Sequence of chain 1.A:
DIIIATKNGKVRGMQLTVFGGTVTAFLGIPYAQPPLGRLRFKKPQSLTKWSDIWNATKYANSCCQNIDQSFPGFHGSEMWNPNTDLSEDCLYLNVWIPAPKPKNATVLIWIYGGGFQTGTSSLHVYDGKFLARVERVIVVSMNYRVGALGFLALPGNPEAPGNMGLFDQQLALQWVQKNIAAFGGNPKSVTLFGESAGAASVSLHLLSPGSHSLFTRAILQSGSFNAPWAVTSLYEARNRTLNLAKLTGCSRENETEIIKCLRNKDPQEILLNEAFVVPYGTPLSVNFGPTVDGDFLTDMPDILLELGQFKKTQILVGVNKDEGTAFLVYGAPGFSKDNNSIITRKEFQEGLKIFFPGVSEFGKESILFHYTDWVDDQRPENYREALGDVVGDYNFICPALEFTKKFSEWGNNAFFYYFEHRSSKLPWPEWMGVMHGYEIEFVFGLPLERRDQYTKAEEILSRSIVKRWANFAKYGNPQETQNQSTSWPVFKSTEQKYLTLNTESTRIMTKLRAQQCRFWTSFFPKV

Binding-site contacts:
Ligand atom O3 contacts residue PRO281 of chain 1.A at 3.9 Å.
Ligand atom C5 contacts residue ASN245 of chain 1.A at 3.9 Å.
Ligand atom C6 contacts residue LEU249 of chain 1.A at 3.8 Å (hydrophobic).
Ligand atom C3 contacts residue ASN245 of chain 1.A at 4.3 Å.
Ligand atom O5 contacts residue ASN245 of chain 1.A at 2.9 Å (h-bond).
Ligand atom C6 contacts residue LYS248 of chain 1.A at 4.4 Å.
Ligand atom C3 contacts residue ASN241 of chain 1.A at 3.8 Å.
Ligand atom C3 contacts residue PRO281 of chain 1.A at 4.4 Å (hydrophobic).
Ligand atom C1 contacts residue ASN241 of chain 1.A at 1.5 Å.
Ligand atom O3 contacts residue PRO281 of chain 1.A at 3.8 Å.
Ligand atom C4 contacts residue ASN241 of chain 1.A at 4.3 Å.
Ligand atom C6 contacts residue PRO281 of chain 1.A at 4.3 Å (hydrophobic).
Ligand atom N2 contacts residue ASN241 of chain 1.A at 2.9 Å (h-bond).
Ligand atom C6 contacts residue ASN245 of chain 1.A at 3.7 Å.
Ligand atom C7 contacts residue PRO281 of chain 1.A at 4.3 Å (hydrophobic).
Ligand atom C8 contacts residue TYR237 of chain 1.A at 3.2 Å (hydrophobic).
Ligand atom C8 contacts residue LYS248 of chain 1.A at 4.1 Å.
Ligand atom C5 contacts residue ASN245 of chain 1.A at 3.5 Å.
Ligand atom C2 contacts residue PRO281 of chain 1.A at 4.2 Å (hydrophobic).
Ligand atom O5 contacts residue ASN245 of chain 1.A at 3.9 Å.
Ligand atom O6 contacts residue PRO281 of chain 1.A at 4.1 Å.
Ligand atom C6 contacts residue ASN245 of chain 1.A at 3.3 Å.
Ligand atom O5 contacts residue LYS248 of chain 1.A at 3.7 Å.
Ligand atom C3 contacts residue PHE278 of chain 1.A at 3.5 Å (hydrophobic).
Ligand atom C2 contacts residue ASN241 of chain 1.A at 2.5 Å.
Ligand atom C4 contacts residue PHE278 of chain 1.A at 3.2 Å (hydrophobic).
Ligand atom O3 contacts residue VAL280 of chain 1.A at 3.7 Å.
Ligand atom O5 contacts residue ASN241 of chain 1.A at 2.4 Å (h-bond).
Ligand atom C1 contacts residue ASN245 of chain 1.A at 3.7 Å.
Ligand atom C6 contacts residue LYS248 of chain 1.A at 3.9 Å.
Ligand atom C4 contacts residue ASN245 of chain 1.A at 4.3 Å.
Ligand atom O4 contacts residue LEU249 of chain 1.A at 4.2 Å.
Ligand atom C1 contacts residue ASN245 of chain 1.A at 4.2 Å.
Ligand atom O2 contacts residue PRO281 of chain 1.A at 4.3 Å.
Ligand atom C5 contacts residue ASN241 of chain 1.A at 3.7 Å.
Ligand atom O4 contacts residue PHE278 of chain 1.A at 3.6 Å (h-bond).
Ligand atom O3 contacts residue PHE278 of chain 1.A at 3.0 Å (h-bond).
Ligand atom O7 contacts residue PRO281 of chain 1.A at 3.2 Å.
Ligand atom C7 contacts residue ASN241 of chain 1.A at 3.9 Å.
Ligand atom O6 contacts residue ASN245 of chain 1.A at 3.4 Å (h-bond).

This small molecule binds to this protein.
Small molecule (SMILES): CC(=O)N[C@H]1[C@H](O[C@H]2[C@H](O)[C@@H](NC(C)=O)CO[C@@H]2CO[C@@H]2O[C@@H](C)[C@@H](O)[C@@H](O)[C@@H]2O)O[C@H](CO)[C@@H](O)[C@@H]1O